The protein below binds the small molecule below.
Small molecule (SMILES): CC(=O)N[C@H]1[C@@H](O[P](=O)(O)O[P](=O)(O)OC[C@H]2O[C@@H](n3ccc(=O)[nH]c3=O)[C@H](O)[C@@H]2O)O[C@H](CO)[C@H](O)[C@@H]1O

Sequence of chain 1.O:
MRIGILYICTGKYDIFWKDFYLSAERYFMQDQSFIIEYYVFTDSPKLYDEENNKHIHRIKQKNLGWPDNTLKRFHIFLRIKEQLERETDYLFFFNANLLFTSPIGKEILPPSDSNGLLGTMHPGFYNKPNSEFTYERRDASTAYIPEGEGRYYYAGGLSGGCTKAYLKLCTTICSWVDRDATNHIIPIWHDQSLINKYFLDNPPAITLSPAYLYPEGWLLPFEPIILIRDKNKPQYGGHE

Binding-site contacts:
Ligand atom O3B contacts residue ASN97 of chain 1.O at 2.2 Å (h-bond).
Ligand atom C5 contacts residue TYR15 of chain 1.O at 2.7 Å (hydrophobic).
Ligand atom O2' contacts residue ILE10 of chain 1.O at 2.3 Å (h-bond).
Ligand atom C2B contacts residue ILE10 of chain 1.O at 3.6 Å (hydrophobic).
Ligand atom O3A contacts residue LYS233 of chain 1.O at 3.7 Å.
Ligand atom O2 contacts residue ILE10 of chain 1.O at 3.6 Å.
Ligand atom O4' contacts residue GLN194 of chain 1.O at 2.9 Å.
Ligand atom O1B contacts residue LYS233 of chain 1.O at 2.7 Å (salt-bridge).
Ligand atom O6' contacts residue ASP193 of chain 1.O at 3.3 Å.
Ligand atom C3' contacts residue ASN97 of chain 1.O at 3.6 Å.
Ligand atom C2' contacts residue GLN194 of chain 1.O at 3.6 Å.
Ligand atom PB contacts residue LYS233 of chain 1.O at 3.5 Å.
Ligand atom O3' contacts residue GLY159 of chain 1.O at 3.0 Å (h-bond).
Ligand atom C4 contacts residue ASN71 of chain 1.O at 3.3 Å.
Ligand atom O2A contacts residue TRP68 of chain 1.O at 2.2 Å (h-bond).
Ligand atom PA contacts residue LYS233 of chain 1.O at 3.4 Å.
Ligand atom O4 contacts residue LYS14 of chain 1.O at 3.6 Å.
Ligand atom O3B contacts residue ALA98 of chain 1.O at 3.1 Å (h-bond).
Ligand atom O7' contacts residue GLY159 of chain 1.O at 2.7 Å (h-bond).
Ligand atom C7' contacts residue ASN97 of chain 1.O at 3.7 Å.
Ligand atom N3 contacts residue ASN71 of chain 1.O at 2.5 Å.
Ligand atom O1A contacts residue LYS233 of chain 1.O at 2.2 Å (salt-bridge).
Ligand atom O3B contacts residue ASN99 of chain 1.O at 3.5 Å (h-bond).
Ligand atom O1A contacts residue TYR15 of chain 1.O at 3.3 Å (h-bond).
Ligand atom PA contacts residue TRP68 of chain 1.O at 3.1 Å.
Ligand atom C3B contacts residue ASN97 of chain 1.O at 3.2 Å.
Ligand atom O1A contacts residue TRP68 of chain 1.O at 2.9 Å.
Ligand atom C2 contacts residue ASN71 of chain 1.O at 3.0 Å.
Ligand atom O4 contacts residue ASN71 of chain 1.O at 3.0 Å (h-bond).
Ligand atom N2' contacts residue ASN97 of chain 1.O at 3.2 Å (h-bond).
Ligand atom C4' contacts residue ASP193 of chain 1.O at 3.4 Å.
Ligand atom O3' contacts residue GLY158 of chain 1.O at 3.0 Å.
Ligand atom O3' contacts residue ASN97 of chain 1.O at 3.7 Å.
Ligand atom C4B contacts residue ASN97 of chain 1.O at 3.2 Å.
Ligand atom O4 contacts residue THR12 of chain 1.O at 3.5 Å (h-bond).
Ligand atom N3 contacts residue THR12 of chain 1.O at 3.1 Å (h-bond).
Ligand atom O2 contacts residue ASN71 of chain 1.O at 3.0 Å.
Ligand atom C4 contacts residue THR12 of chain 1.O at 3.5 Å.
Ligand atom C5B contacts residue LYS233 of chain 1.O at 3.7 Å.
Ligand atom C6 contacts residue TYR15 of chain 1.O at 3.0 Å (hydrophobic).